A small-molecule ligand and the protein it binds are described below.
Small molecule (SMILES): O=C1CN(S(=O)(=O)/C=C/c2ccc(Cl)cc2)CCN1CC1CCN(c2ccncc2)CC1

Sequence of chain 1.A:
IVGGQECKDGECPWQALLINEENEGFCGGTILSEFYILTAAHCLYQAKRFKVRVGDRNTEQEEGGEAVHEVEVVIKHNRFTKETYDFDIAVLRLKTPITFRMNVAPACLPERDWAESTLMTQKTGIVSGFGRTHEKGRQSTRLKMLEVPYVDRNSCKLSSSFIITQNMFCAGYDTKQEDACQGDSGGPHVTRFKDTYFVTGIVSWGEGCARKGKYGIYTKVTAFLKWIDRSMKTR

Binding-site contacts:
Ligand atom C5 contacts residue GLY206 of chain 1.A at 3.4 Å.
Ligand atom C8 contacts residue GLY206 of chain 1.A at 3.5 Å.
Ligand atom C10 contacts residue GLY206 of chain 1.A at 3.6 Å.
Ligand atom N30 contacts residue PHE162 of chain 1.A at 3.4 Å.
Ligand atom C12 contacts residue ASP179 of chain 1.A at 3.5 Å.
Ligand atom O9 contacts residue GLY208 of chain 1.A at 2.8 Å (h-bond).
Ligand atom C10 contacts residue GLY208 of chain 1.A at 3.5 Å.
Ligand atom C15 contacts residue TRP205 of chain 1.A at 3.0 Å (hydrophobic).
Ligand atom C12 contacts residue ALA180 of chain 1.A at 3.4 Å (hydrophobic).
Ligand atom C17 contacts residue GLY216 of chain 1.A at 3.6 Å.
Ligand atom O7 contacts residue CYS181 of chain 1.A at 3.5 Å (h-bond).
Ligand atom O9 contacts residue GLY206 of chain 1.A at 3.6 Å.
Ligand atom N30 contacts residue THR84 of chain 1.A at 3.5 Å.
Ligand atom S4 contacts residue GLN182 of chain 1.A at 3.6 Å (h-bond).
Ligand atom C2 contacts residue GLN182 of chain 1.A at 3.6 Å.
Ligand atom CL6 contacts residue TYR218 of chain 1.A at 2.9 Å.
Ligand atom O7 contacts residue CYS209 of chain 1.A at 2.9 Å (h-bond).
Ligand atom CL6 contacts residue GLY216 of chain 1.A at 3.4 Å.
Ligand atom C3 contacts residue TRP205 of chain 1.A at 3.0 Å (hydrophobic).
Ligand atom C26 contacts residue TRP205 of chain 1.A at 3.4 Å (hydrophobic).
Ligand atom C24 contacts residue GLU83 of chain 1.A at 3.5 Å.
Ligand atom CL6 contacts residue ALA180 of chain 1.A at 3.6 Å.
Ligand atom C31 contacts residue TRP205 of chain 1.A at 3.6 Å (hydrophobic).
Ligand atom C8 contacts residue GLY208 of chain 1.A at 3.6 Å.
Ligand atom C21 contacts residue PHE162 of chain 1.A at 3.3 Å (hydrophobic).
Ligand atom C18 contacts residue TRP205 of chain 1.A at 3.4 Å (hydrophobic).
Ligand atom C24 contacts residue PHE162 of chain 1.A at 3.3 Å (hydrophobic).
Ligand atom C15 contacts residue VAL203 of chain 1.A at 3.5 Å (hydrophobic).
Ligand atom C2 contacts residue CYS181 of chain 1.A at 3.6 Å (hydrophobic).
Ligand atom C1 contacts residue GLY208 of chain 1.A at 3.6 Å.
Ligand atom O7 contacts residue GLN182 of chain 1.A at 3.2 Å (h-bond).
Ligand atom O19 contacts residue GLN182 of chain 1.A at 3.0 Å.
Ligand atom C18 contacts residue ALA180 of chain 1.A at 3.5 Å (hydrophobic).
Ligand atom C32 contacts residue GLY206 of chain 1.A at 3.7 Å.
Ligand atom C17 contacts residue ALA180 of chain 1.A at 3.4 Å (hydrophobic).
Ligand atom C17 contacts residue ASP179 of chain 1.A at 3.3 Å.
Ligand atom C5 contacts residue TRP205 of chain 1.A at 3.6 Å (hydrophobic).
Ligand atom C21 contacts residue GLU83 of chain 1.A at 3.2 Å.
Ligand atom C27 contacts residue TRP205 of chain 1.A at 3.4 Å (hydrophobic).
Ligand atom C3 contacts residue GLY206 of chain 1.A at 3.4 Å.